Sequence of chain 1.B:
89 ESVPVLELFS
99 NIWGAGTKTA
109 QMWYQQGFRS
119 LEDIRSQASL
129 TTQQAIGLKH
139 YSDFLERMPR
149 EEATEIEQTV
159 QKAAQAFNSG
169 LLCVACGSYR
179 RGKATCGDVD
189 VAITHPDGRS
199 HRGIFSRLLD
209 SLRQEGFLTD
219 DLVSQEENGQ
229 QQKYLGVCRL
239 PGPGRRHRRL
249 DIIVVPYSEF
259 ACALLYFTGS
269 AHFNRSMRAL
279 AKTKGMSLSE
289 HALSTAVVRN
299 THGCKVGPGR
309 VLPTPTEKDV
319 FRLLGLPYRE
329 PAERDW

Binding-site contacts:
Ligand atom OP1 contacts residue ASP188 of chain 1.B at 3.1 Å (salt-bridge).
Ligand atom N6 contacts residue DT2 of chain 1.D at 3.2 Å (h-bond).
Ligand atom OP1 contacts residue TRP101 of chain 1.B at 2.8 Å (h-bond).
Ligand atom C2 contacts residue DG6 of chain 1.D at 3.2 Å.
Ligand atom O3' contacts residue GLY267 of chain 1.B at 3.4 Å.
Ligand atom O4 contacts residue DA3 of chain 1.D at 3.3 Å (h-bond).
Ligand atom N2 contacts residue DC4 of chain 1.D at 2.7 Å (h-bond).
Ligand atom O2 contacts residue DA3 of chain 1.D at 3.4 Å.
Ligand atom N3 contacts residue TYR264 of chain 1.B at 2.5 Å (h-bond).
Ligand atom N3 contacts residue DG1 of chain 1.D at 3.0 Å (h-bond).
Ligand atom OP2 contacts residue THR105 of chain 1.B at 3.4 Å (h-bond).
Ligand atom O5' contacts residue GLY104 of chain 1.B at 3.3 Å (h-bond).
Ligand atom C4 contacts residue DG6 of chain 1.D at 3.4 Å.
Ligand atom C2 contacts residue TYR264 of chain 1.B at 3.3 Å (hydrophobic).
Ligand atom C2' contacts residue TYR264 of chain 1.B at 3.2 Å (hydrophobic).
Ligand atom O6 contacts residue DC4 of chain 1.D at 2.9 Å (h-bond).
Ligand atom C1' contacts residue TYR264 of chain 1.B at 3.3 Å (hydrophobic).
Ligand atom O2 contacts residue DG6 of chain 1.D at 2.8 Å (h-bond).
Ligand atom N6 contacts residue DT5 of chain 1.D at 3.1 Å (h-bond).
Ligand atom OP1 contacts residue ASP186 of chain 1.B at 2.8 Å (salt-bridge).
Ligand atom OP1 contacts residue GLY102 of chain 1.B at 2.8 Å (h-bond).
Ligand atom O2 contacts residue DG1 of chain 1.D at 2.9 Å (h-bond).
Ligand atom OP1 contacts residue THR107 of chain 1.B at 2.8 Å (h-bond).
Ligand atom OP1 contacts residue ARG247 of chain 1.B at 3.0 Å (salt-bridge).
Ligand atom OP2 contacts residue LYS106 of chain 1.B at 3.1 Å (salt-bridge).
Ligand atom OP1 contacts residue GLY104 of chain 1.B at 2.8 Å (h-bond).
Ligand atom C2' contacts residue ASN272 of chain 1.B at 3.4 Å.
Ligand atom N4 contacts residue DG6 of chain 1.D at 2.8 Å (h-bond).
Ligand atom N1 contacts residue DT5 of chain 1.D at 2.9 Å (h-bond).
Ligand atom N3 contacts residue DG6 of chain 1.D at 3.0 Å (h-bond).
Ligand atom O3' contacts residue THR266 of chain 1.B at 3.4 Å (h-bond).
Ligand atom O3' contacts residue TRP101 of chain 1.B at 3.3 Å.
Ligand atom N4 contacts residue DG1 of chain 1.D at 3.1 Å (h-bond).
Ligand atom O3' contacts residue GLY102 of chain 1.B at 3.5 Å.
Ligand atom N3 contacts residue DG6 of chain 1.D at 2.8 Å (h-bond).
Ligand atom O2 contacts residue TYR264 of chain 1.B at 3.4 Å.
Ligand atom O2 contacts residue ASN272 of chain 1.B at 3.2 Å (h-bond).
Ligand atom N1 contacts residue DC4 of chain 1.D at 2.9 Å (h-bond).
Ligand atom N1 contacts residue DT2 of chain 1.D at 2.9 Å (h-bond).
Ligand atom N3 contacts residue DA3 of chain 1.D at 2.8 Å (h-bond).

The protein below binds the small molecule below.
Small molecule (SMILES): Cc1cn([C@H]2C[C@H](O[P](=O)(O)OC[C@H]3O[C@@H](n4cnc5c(N)ncnc54)C[C@@H]3O[P](=O)(O)OC[C@H]3O[C@@H](n4ccc(N)nc4=O)C[C@@H]3O)[C@@H](CO[P](=O)(O)O[C@H]3C[C@H](n4cnc5c(=O)nc(N)[nH]c54)O[C@@H]3CO[P](=O)(O)O[C@H]3C[C@H](n4cnc5c(N)ncnc54)O[C@@H]3CO[P](=O)(O)O[C@H]3C[C@H](n4ccc(N)nc4=O)O[C@@H]3CO)O2)c(=O)[nH]c1=O